Sequence of chain 1.D:
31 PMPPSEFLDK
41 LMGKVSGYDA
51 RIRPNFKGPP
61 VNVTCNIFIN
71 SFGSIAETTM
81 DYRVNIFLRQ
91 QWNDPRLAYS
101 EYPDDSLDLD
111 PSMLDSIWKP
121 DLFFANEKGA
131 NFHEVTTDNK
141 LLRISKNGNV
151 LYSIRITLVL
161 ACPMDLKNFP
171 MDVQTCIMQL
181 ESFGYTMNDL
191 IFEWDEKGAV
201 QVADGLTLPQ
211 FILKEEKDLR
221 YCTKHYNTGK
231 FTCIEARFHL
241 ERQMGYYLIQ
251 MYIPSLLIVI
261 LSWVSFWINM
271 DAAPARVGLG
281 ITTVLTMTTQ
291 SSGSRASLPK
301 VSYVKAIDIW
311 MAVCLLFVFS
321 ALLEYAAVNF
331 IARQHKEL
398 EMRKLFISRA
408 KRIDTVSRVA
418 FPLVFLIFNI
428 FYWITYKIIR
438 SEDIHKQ

This protein binds this small molecule.
Small molecule (SMILES): CC(=O)N[C@@H]1[C@@H](O)[C@H](O)[C@@H](CO)O[C@H]1O

Binding-site contacts:
Ligand atom C7 contacts residue PRO60 of chain 1.D at 3.8 Å (hydrophobic).
Ligand atom N2 contacts residue PRO59 of chain 1.D at 4.2 Å.
Ligand atom O6 contacts residue ASN62 of chain 1.D at 4.5 Å.
Ligand atom O5 contacts residue ASN62 of chain 1.D at 2.4 Å (h-bond).
Ligand atom N2 contacts residue PRO60 of chain 1.D at 2.9 Å (h-bond).
Ligand atom C8 contacts residue PRO60 of chain 1.D at 3.6 Å (hydrophobic).
Ligand atom O3 contacts residue PRO59 of chain 1.D at 4.1 Å.
Ligand atom C4 contacts residue ASN62 of chain 1.D at 4.3 Å.
Ligand atom O7 contacts residue ASN62 of chain 1.D at 3.6 Å.
Ligand atom C8 contacts residue ASN55 of chain 1.D at 4.3 Å.
Ligand atom C2 contacts residue PRO60 of chain 1.D at 3.9 Å (hydrophobic).
Ligand atom C8 contacts residue ASN62 of chain 1.D at 3.5 Å.
Ligand atom C7 contacts residue PRO59 of chain 1.D at 4.0 Å (hydrophobic).
Ligand atom C8 contacts residue PRO59 of chain 1.D at 3.8 Å (hydrophobic).
Ligand atom N2 contacts residue ASN62 of chain 1.D at 2.6 Å (h-bond).
Ligand atom C3 contacts residue PRO60 of chain 1.D at 4.3 Å (hydrophobic).
Ligand atom C2 contacts residue ASN62 of chain 1.D at 2.6 Å.
Ligand atom C1 contacts residue ASN62 of chain 1.D at 1.5 Å.
Ligand atom C7 contacts residue ASN62 of chain 1.D at 3.0 Å.
Ligand atom C5 contacts residue ASN62 of chain 1.D at 3.7 Å.
Ligand atom C1 contacts residue PRO60 of chain 1.D at 3.7 Å (hydrophobic).
Ligand atom C3 contacts residue ASN62 of chain 1.D at 3.9 Å.